Sequence of chain 25.C:
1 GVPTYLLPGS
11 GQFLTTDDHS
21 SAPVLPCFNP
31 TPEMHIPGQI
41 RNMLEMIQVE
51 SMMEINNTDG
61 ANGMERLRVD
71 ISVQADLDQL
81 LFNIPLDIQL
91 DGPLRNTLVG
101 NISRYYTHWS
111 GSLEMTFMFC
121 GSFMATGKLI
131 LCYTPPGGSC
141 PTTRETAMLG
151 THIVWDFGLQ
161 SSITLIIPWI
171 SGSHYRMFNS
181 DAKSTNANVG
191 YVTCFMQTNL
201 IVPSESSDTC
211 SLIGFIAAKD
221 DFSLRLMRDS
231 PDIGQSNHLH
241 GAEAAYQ

Sequence of chain 25.A:
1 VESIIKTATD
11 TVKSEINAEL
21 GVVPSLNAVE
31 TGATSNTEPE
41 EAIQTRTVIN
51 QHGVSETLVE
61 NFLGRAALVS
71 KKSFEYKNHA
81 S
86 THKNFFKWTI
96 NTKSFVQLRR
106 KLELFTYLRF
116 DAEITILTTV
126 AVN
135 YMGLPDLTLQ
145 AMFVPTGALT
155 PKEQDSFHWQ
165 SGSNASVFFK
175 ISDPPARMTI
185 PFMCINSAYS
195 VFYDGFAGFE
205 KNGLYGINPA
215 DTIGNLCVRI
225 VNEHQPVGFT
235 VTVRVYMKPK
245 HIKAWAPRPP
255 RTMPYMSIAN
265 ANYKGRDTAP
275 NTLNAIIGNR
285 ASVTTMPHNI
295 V

Binding-site contacts:
Ligand atom C3 contacts residue ARG104 of chain 25.C at 3.8 Å.
Ligand atom C5 contacts residue PRO274 of chain 25.A at 4.0 Å (hydrophobic).
Ligand atom C4 contacts residue ASN275 of chain 25.A at 3.8 Å.
Ligand atom O10 contacts residue ASN275 of chain 25.A at 2.9 Å (h-bond).
Ligand atom C3 contacts residue PRO274 of chain 25.A at 3.8 Å (hydrophobic).
Ligand atom O6 contacts residue PRO274 of chain 25.A at 3.7 Å.
Ligand atom N5 contacts residue ASN275 of chain 25.A at 3.6 Å (h-bond).
Ligand atom C3 contacts residue ARG95 of chain 25.C at 3.9 Å.
Ligand atom O3 contacts residue PRO274 of chain 25.A at 3.8 Å.
Ligand atom C4 contacts residue ASP232 of chain 25.C at 3.5 Å.
Ligand atom N5 contacts residue PRO231 of chain 25.C at 2.9 Å (h-bond).
Ligand atom O4 contacts residue ASP91 of chain 25.C at 2.7 Å (salt-bridge).
Ligand atom O4 contacts residue ASP232 of chain 25.C at 2.7 Å (salt-bridge).
Ligand atom O3 contacts residue GLY282 of chain 25.A at 3.4 Å.
Ligand atom O7 contacts residue PRO274 of chain 25.A at 3.4 Å.
Ligand atom C5 contacts residue PRO231 of chain 25.C at 3.7 Å (hydrophobic).
Ligand atom O3 contacts residue ASP91 of chain 25.C at 4.0 Å.
Ligand atom C4 contacts residue PRO274 of chain 25.A at 4.0 Å (hydrophobic).
Ligand atom C11 contacts residue ILE233 of chain 25.C at 3.8 Å (hydrophobic).
Ligand atom C3 contacts residue PRO274 of chain 25.A at 4.1 Å (hydrophobic).
Ligand atom C5 contacts residue ASN275 of chain 25.A at 3.6 Å.
Ligand atom C6 contacts residue ASP91 of chain 25.C at 3.8 Å.
Ligand atom O7 contacts residue ARG270 of chain 25.A at 3.8 Å.
Ligand atom O4 contacts residue ARG95 of chain 25.C at 3.6 Å (salt-bridge).
Ligand atom C1 contacts residue ARG104 of chain 25.C at 3.6 Å.
Ligand atom C10 contacts residue ASN275 of chain 25.A at 3.3 Å.
Ligand atom N5 contacts residue ASP232 of chain 25.C at 4.1 Å.
Ligand atom O1B contacts residue ARG104 of chain 25.C at 2.8 Å (salt-bridge).
Ligand atom C3 contacts residue ASP232 of chain 25.C at 4.0 Å.
Ligand atom O10 contacts residue ARG270 of chain 25.A at 3.3 Å.
Ligand atom C4 contacts residue ASP91 of chain 25.C at 3.2 Å.
Ligand atom C10 contacts residue PRO231 of chain 25.C at 3.8 Å (hydrophobic).
Ligand atom O4 contacts residue PRO231 of chain 25.C at 3.8 Å.
Ligand atom C11 contacts residue ASP232 of chain 25.C at 3.8 Å.
Ligand atom O4 contacts residue ASN275 of chain 25.A at 3.0 Å (h-bond).
Ligand atom O6 contacts residue ASP91 of chain 25.C at 3.1 Å.
Ligand atom C11 contacts residue PRO231 of chain 25.C at 3.7 Å (hydrophobic).
Ligand atom C4 contacts residue PRO231 of chain 25.C at 3.5 Å (hydrophobic).
Ligand atom C11 contacts residue GLY234 of chain 25.C at 3.8 Å.
Ligand atom C4 contacts residue ARG104 of chain 25.C at 3.9 Å.

The protein below binds the small molecule below.
Small molecule (SMILES): CC(=O)N[C@H]1[C@H]([C@H](O)[C@H](O)CO)O[C@@](OC[C@H]2O[C@@H](O[C@H]3[C@H](O)[C@@H](O)[C@H](O)O[C@@H]3CO)[C@H](O)[C@@H](O)[C@H]2O)(C(=O)O)C[C@@H]1O